This protein binds this small molecule.
Small molecule (SMILES): CC(=O)N[C@@H]1[C@@H](O)[C@H](O)[C@@H](CO)O[C@@H]1O

Sequence of chain 1.B:
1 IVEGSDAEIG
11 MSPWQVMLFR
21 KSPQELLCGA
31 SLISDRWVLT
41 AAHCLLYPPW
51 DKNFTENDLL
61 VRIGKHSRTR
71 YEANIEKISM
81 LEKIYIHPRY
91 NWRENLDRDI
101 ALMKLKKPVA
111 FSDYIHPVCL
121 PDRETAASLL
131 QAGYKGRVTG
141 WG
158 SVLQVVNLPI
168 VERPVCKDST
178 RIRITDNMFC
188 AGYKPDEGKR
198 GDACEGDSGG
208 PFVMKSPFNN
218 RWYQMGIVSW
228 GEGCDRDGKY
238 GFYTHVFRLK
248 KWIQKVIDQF

Binding-site contacts:
Ligand atom O5 contacts residue ASN53 of chain 1.B at 2.9 Å (h-bond).
Ligand atom C1 contacts residue ASN53 of chain 1.B at 2.8 Å.
Ligand atom C5 contacts residue ASN53 of chain 1.B at 4.2 Å.
Ligand atom C8 contacts residue PRO48 of chain 1.B at 4.2 Å (hydrophobic).
Ligand atom C2 contacts residue ASN53 of chain 1.B at 3.2 Å.
Ligand atom C7 contacts residue ASN53 of chain 1.B at 4.3 Å.
Ligand atom C8 contacts residue ASN53 of chain 1.B at 4.0 Å.
Ligand atom O1 contacts residue ASN53 of chain 1.B at 3.5 Å (h-bond).
Ligand atom C3 contacts residue ASN53 of chain 1.B at 4.5 Å.
Ligand atom N2 contacts residue ASN53 of chain 1.B at 4.0 Å.
Ligand atom C8 contacts residue LEU46 of chain 1.B at 4.0 Å (hydrophobic).